Binding-site contacts:
Ligand atom C6 contacts residue TYR272 of chain 4.A at 3.7 Å (hydrophobic).
Ligand atom C2 contacts residue GLU228 of chain 4.A at 3.8 Å.
Ligand atom C3 contacts residue TRP457 of chain 4.A at 4.0 Å (hydrophobic).
Ligand atom O2 contacts residue ALA180 of chain 4.A at 3.5 Å.
Ligand atom O1 contacts residue LYS132 of chain 4.A at 2.8 Å (salt-bridge).
Ligand atom C1 contacts residue TYR272 of chain 4.A at 3.6 Å (hydrophobic).
Ligand atom C2 contacts residue TRP457 of chain 4.A at 4.0 Å (hydrophobic).
Ligand atom O2 contacts residue TRP179 of chain 4.A at 3.3 Å (h-bond).
Ligand atom O3 contacts residue TRP457 of chain 4.A at 3.5 Å (h-bond).
Ligand atom O2 contacts residue GLU228 of chain 4.A at 2.8 Å (salt-bridge).
Ligand atom O4 contacts residue TRP179 of chain 4.A at 3.8 Å.
Ligand atom C2 contacts residue LYS132 of chain 4.A at 3.7 Å.
Ligand atom C3 contacts residue ASP182 of chain 4.A at 3.7 Å.
Ligand atom O1 contacts residue ASN129 of chain 4.A at 3.6 Å.
Ligand atom O4 contacts residue ARG461 of chain 4.A at 3.8 Å.
Ligand atom O3 contacts residue ASP182 of chain 4.A at 2.6 Å (salt-bridge).
Ligand atom O3 contacts residue ARG183 of chain 4.A at 3.3 Å (salt-bridge).
Ligand atom C6 contacts residue TRP457 of chain 4.A at 3.8 Å (hydrophobic).
Ligand atom O6 contacts residue GLU270 of chain 4.A at 2.7 Å (salt-bridge).
Ligand atom C2 contacts residue TRP347 of chain 4.A at 3.8 Å (hydrophobic).
Ligand atom C4 contacts residue TRP457 of chain 4.A at 3.7 Å (hydrophobic).
Ligand atom O6 contacts residue PHE273 of chain 4.A at 3.6 Å.
Ligand atom C4 contacts residue TYR272 of chain 4.A at 4.0 Å (hydrophobic).
Ligand atom O4 contacts residue ARG183 of chain 4.A at 3.1 Å (salt-bridge).
Ligand atom C1 contacts residue ASP131 of chain 4.A at 3.6 Å.
Ligand atom C3 contacts residue TRP179 of chain 4.A at 3.6 Å (hydrophobic).
Ligand atom C6 contacts residue GLU270 of chain 4.A at 3.6 Å.
Ligand atom C6 contacts residue PRO271 of chain 4.A at 3.7 Å (hydrophobic).
Ligand atom O2 contacts residue TRP347 of chain 4.A at 3.9 Å.
Ligand atom O2 contacts residue LYS132 of chain 4.A at 2.7 Å (salt-bridge).
Ligand atom O6 contacts residue PRO271 of chain 4.A at 3.4 Å.
Ligand atom O2 contacts residue ASP182 of chain 4.A at 2.6 Å (salt-bridge).
Ligand atom O1 contacts residue ASP131 of chain 4.A at 2.7 Å (salt-bridge).
Ligand atom O6 contacts residue TYR272 of chain 4.A at 3.4 Å (h-bond).
Ligand atom C2 contacts residue ASP182 of chain 4.A at 3.5 Å.
Ligand atom O3 contacts residue ALA180 of chain 4.A at 3.4 Å.
Ligand atom O3 contacts residue TRP179 of chain 4.A at 3.7 Å.
Ligand atom C1 contacts residue TRP347 of chain 4.A at 3.7 Å (hydrophobic).
Ligand atom C1 contacts residue LYS132 of chain 4.A at 3.7 Å.
Ligand atom O5 contacts residue TYR272 of chain 4.A at 3.1 Å.

Sequence of chain 4.A:
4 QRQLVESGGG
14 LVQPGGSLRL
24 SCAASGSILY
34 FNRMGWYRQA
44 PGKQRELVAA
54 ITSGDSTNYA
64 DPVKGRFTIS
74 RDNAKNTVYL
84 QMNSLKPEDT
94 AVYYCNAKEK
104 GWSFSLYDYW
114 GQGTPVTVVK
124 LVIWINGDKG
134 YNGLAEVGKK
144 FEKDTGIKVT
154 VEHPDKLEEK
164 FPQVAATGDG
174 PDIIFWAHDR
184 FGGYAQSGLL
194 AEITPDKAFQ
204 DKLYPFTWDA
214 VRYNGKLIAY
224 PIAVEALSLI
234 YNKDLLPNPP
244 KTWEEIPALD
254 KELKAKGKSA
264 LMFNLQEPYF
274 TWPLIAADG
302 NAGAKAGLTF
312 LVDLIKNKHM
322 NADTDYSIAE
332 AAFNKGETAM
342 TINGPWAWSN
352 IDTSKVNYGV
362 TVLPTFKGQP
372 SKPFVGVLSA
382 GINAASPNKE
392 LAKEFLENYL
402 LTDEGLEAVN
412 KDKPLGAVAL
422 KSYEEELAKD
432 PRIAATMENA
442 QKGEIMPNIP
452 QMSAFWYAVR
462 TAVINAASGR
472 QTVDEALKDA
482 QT

A protein and the small-molecule ligand that binds it are described below.
Small molecule (SMILES): OC[C@H]1O[C@H](O[C@H]2[C@H](O)[C@@H](O)[C@@H](O)O[C@@H]2CO)[C@H](O)[C@@H](O)[C@@H]1O